This protein binds this small molecule.
Small molecule (SMILES): CC(=O)N[C@H]1[C@H](O[C@H]2[C@H](O)[C@@H](NC(C)=O)CO[C@@H]2CO)O[C@H](CO)[C@@H](O)[C@@H]1O

Sequence of chain 1.A:
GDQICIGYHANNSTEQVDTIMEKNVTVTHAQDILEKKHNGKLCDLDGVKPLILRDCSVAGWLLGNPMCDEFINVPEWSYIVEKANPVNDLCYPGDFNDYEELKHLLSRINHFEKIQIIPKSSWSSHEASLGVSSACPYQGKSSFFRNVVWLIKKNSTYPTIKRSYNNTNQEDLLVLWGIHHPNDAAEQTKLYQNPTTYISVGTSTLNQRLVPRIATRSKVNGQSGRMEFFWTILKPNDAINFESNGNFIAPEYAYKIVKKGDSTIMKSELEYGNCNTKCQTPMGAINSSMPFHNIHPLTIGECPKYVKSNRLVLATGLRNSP

Binding-site contacts:
Ligand atom C7 contacts residue ASN27 of chain 1.A at 3.6 Å.
Ligand atom O6 contacts residue GLN19 of chain 1.A at 3.8 Å.
Ligand atom C5 contacts residue GLN19 of chain 1.A at 3.6 Å.
Ligand atom C6 contacts residue GLN19 of chain 1.A at 3.4 Å.
Ligand atom C8 contacts residue LYS26 of chain 1.A at 3.9 Å.
Ligand atom C1 contacts residue ASN27 of chain 1.A at 1.4 Å.
Ligand atom C1 contacts residue GLN19 of chain 1.A at 4.0 Å.
Ligand atom C5 contacts residue ASN27 of chain 1.A at 3.7 Å.
Ligand atom C4 contacts residue ASN27 of chain 1.A at 4.2 Å.
Ligand atom C3 contacts residue ASN27 of chain 1.A at 3.7 Å.
Ligand atom C2 contacts residue ASN27 of chain 1.A at 2.4 Å.
Ligand atom O5 contacts residue GLN19 of chain 1.A at 3.0 Å (h-bond).
Ligand atom O5 contacts residue ASN27 of chain 1.A at 2.4 Å (h-bond).
Ligand atom O6 contacts residue ARG314 of chain 1.A at 3.6 Å (salt-bridge).
Ligand atom N2 contacts residue ASN27 of chain 1.A at 2.7 Å (h-bond).
Ligand atom C8 contacts residue ASN27 of chain 1.A at 3.6 Å.
Ligand atom C6 contacts residue ARG314 of chain 1.A at 4.4 Å.